Binding-site contacts:
Ligand atom O10 contacts residue THR291 of chain 59.E at 4.0 Å.
Ligand atom O4 contacts residue TYR72 of chain 59.E at 3.9 Å.
Ligand atom C5 contacts residue ASN93 of chain 59.E at 4.3 Å.
Ligand atom N5 contacts residue TYR72 of chain 59.E at 3.2 Å (h-bond).
Ligand atom C4 contacts residue TYR72 of chain 59.E at 3.2 Å (hydrophobic).
Ligand atom C5 contacts residue TYR72 of chain 59.E at 3.5 Å (hydrophobic).
Ligand atom C4 contacts residue ARG77 of chain 59.E at 4.2 Å.
Ligand atom C6 contacts residue ASN93 of chain 59.E at 3.5 Å.
Ligand atom C3 contacts residue GLY78 of chain 59.E at 4.2 Å.
Ligand atom C1 contacts residue ARG77 of chain 59.E at 3.4 Å.
Ligand atom C4 contacts residue HIS298 of chain 59.E at 3.7 Å.
Ligand atom O1B contacts residue TYR72 of chain 59.E at 3.7 Å.
Ligand atom O6 contacts residue ARG77 of chain 59.E at 4.0 Å.
Ligand atom O1B contacts residue ARG77 of chain 59.E at 2.8 Å (salt-bridge).
Ligand atom C3 contacts residue VAL296 of chain 59.E at 3.5 Å (hydrophobic).
Ligand atom C3 contacts residue HIS298 of chain 59.E at 3.6 Å.
Ligand atom O3 contacts residue GLY78 of chain 59.E at 3.6 Å.
Ligand atom C1 contacts residue TYR72 of chain 59.E at 3.7 Å (hydrophobic).
Ligand atom O4 contacts residue THR291 of chain 59.E at 3.4 Å.
Ligand atom O1A contacts residue ARG77 of chain 59.E at 3.1 Å (salt-bridge).
Ligand atom O6 contacts residue ASN93 of chain 59.E at 2.8 Å (h-bond).
Ligand atom O6 contacts residue GLY78 of chain 59.E at 3.8 Å.
Ligand atom C8 contacts residue TYR72 of chain 59.E at 4.2 Å (hydrophobic).
Ligand atom O4 contacts residue VAL296 of chain 59.E at 4.2 Å.
Ligand atom O4 contacts residue ILE79 of chain 59.E at 3.4 Å (h-bond).
Ligand atom C11 contacts residue ASP85 of chain 59.A at 3.8 Å.
Ligand atom C3 contacts residue GLY78 of chain 59.E at 4.1 Å.
Ligand atom C4 contacts residue GLY78 of chain 59.E at 3.4 Å.
Ligand atom O4 contacts residue GLY78 of chain 59.E at 3.1 Å.
Ligand atom O6 contacts residue THR94 of chain 59.E at 3.7 Å.
Ligand atom O1A contacts residue TYR72 of chain 59.E at 3.4 Å.
Ligand atom C7 contacts residue TYR72 of chain 59.E at 4.2 Å (hydrophobic).
Ligand atom O10 contacts residue ASN293 of chain 59.E at 3.8 Å.
Ligand atom C2 contacts residue GLY78 of chain 59.E at 4.2 Å.
Ligand atom C10 contacts residue TYR72 of chain 59.E at 4.2 Å (hydrophobic).
Ligand atom O8 contacts residue TYR72 of chain 59.E at 3.2 Å (h-bond).
Ligand atom O1A contacts residue GLY78 of chain 59.E at 3.6 Å (h-bond).
Ligand atom O4 contacts residue HIS298 of chain 59.E at 3.1 Å (h-bond).
Ligand atom C6 contacts residue TYR72 of chain 59.E at 3.5 Å (hydrophobic).
Ligand atom O3 contacts residue VAL296 of chain 59.E at 4.2 Å.

Sequence of chain 59.A:
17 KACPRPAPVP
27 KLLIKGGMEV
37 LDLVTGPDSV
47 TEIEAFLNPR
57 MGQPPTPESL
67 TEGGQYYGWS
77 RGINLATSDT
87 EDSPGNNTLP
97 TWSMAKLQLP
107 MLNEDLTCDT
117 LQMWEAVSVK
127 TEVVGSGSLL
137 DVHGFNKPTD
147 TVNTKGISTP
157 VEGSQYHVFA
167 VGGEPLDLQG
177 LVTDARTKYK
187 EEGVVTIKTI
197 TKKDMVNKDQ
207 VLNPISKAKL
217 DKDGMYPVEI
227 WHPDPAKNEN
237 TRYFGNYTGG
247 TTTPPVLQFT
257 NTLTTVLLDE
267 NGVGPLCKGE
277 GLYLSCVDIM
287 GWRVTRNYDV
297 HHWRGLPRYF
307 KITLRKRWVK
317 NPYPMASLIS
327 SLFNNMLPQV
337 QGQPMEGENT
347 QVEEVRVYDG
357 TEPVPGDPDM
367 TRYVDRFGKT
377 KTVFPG

Sequence of chain 59.E:
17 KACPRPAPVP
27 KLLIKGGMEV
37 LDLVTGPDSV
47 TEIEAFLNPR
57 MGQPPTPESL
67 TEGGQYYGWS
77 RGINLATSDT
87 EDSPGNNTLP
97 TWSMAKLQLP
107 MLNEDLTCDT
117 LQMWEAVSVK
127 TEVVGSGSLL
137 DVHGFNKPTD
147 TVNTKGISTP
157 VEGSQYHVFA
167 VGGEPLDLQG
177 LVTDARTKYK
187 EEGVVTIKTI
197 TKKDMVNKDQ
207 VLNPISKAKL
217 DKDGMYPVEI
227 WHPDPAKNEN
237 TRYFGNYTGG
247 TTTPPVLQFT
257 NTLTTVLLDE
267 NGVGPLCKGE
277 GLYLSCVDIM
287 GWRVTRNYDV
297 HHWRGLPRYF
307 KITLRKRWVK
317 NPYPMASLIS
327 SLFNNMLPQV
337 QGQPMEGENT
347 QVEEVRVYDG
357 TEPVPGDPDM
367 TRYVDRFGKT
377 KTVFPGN

The protein below binds the small molecule below.
Small molecule (SMILES): CC(=O)N[C@H]1[C@H]([C@H](O)[C@H](O)CO)O[C@@](O[C@H]2[C@@H](O)[C@@H](CO)O[C@@H](O[C@H]3[C@H](O)[C@@H](O)[C@H](O)O[C@@H]3CO)[C@@H]2O)(C(=O)O)C[C@@H]1O